This small molecule binds to this protein.
Small molecule (SMILES): Nc1ncnc2c1ncn2[C@@H]1O[C@H](CO[P](=O)(O)O[P](=O)(O)NP(=O)(O)O)[C@@H](O)[C@H]1O

Sequence of chain 1.A:
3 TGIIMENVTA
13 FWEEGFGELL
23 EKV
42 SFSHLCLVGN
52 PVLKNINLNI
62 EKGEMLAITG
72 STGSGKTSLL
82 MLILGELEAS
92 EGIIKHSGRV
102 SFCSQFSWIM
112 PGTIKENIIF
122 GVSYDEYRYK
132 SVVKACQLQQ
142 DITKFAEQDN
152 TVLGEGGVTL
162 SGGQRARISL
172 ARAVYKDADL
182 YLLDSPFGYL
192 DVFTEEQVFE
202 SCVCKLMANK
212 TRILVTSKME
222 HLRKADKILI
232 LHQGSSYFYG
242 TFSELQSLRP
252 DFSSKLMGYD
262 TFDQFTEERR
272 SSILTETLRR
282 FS

Binding-site contacts:
Ligand atom PB contacts residue LYS77 of chain 1.A at 3.8 Å.
Ligand atom PG contacts residue LYS77 of chain 1.A at 3.8 Å.
Ligand atom PG contacts residue MG1 of chain 1.E at 3.5 Å.
Ligand atom O4' contacts residue LEU22 of chain 1.A at 3.7 Å.
Ligand atom O3A contacts residue GLY76 of chain 1.A at 3.2 Å (h-bond).
Ligand atom O2B contacts residue LYS77 of chain 1.A at 3.7 Å.
Ligand atom N3B contacts residue MG1 of chain 1.E at 3.7 Å.
Ligand atom O2' contacts residue TRP14 of chain 1.A at 3.7 Å.
Ligand atom O2B contacts residue THR78 of chain 1.A at 2.8 Å (h-bond).
Ligand atom O1B contacts residue LYS77 of chain 1.A at 2.8 Å (salt-bridge).
Ligand atom O2G contacts residue GLN106 of chain 1.A at 3.1 Å (h-bond).
Ligand atom PB contacts residue GLY74 of chain 1.A at 3.8 Å.
Ligand atom C5' contacts residue SER79 of chain 1.A at 3.8 Å.
Ligand atom C8 contacts residue LEU22 of chain 1.A at 3.7 Å (hydrophobic).
Ligand atom O1G contacts residue LYS77 of chain 1.A at 2.7 Å (salt-bridge).
Ligand atom O3A contacts residue LYS77 of chain 1.A at 3.8 Å.
Ligand atom O3A contacts residue SER75 of chain 1.A at 3.8 Å.
Ligand atom O1B contacts residue GLY76 of chain 1.A at 3.1 Å (h-bond).
Ligand atom N3B contacts residue GLY74 of chain 1.A at 3.1 Å (h-bond).
Ligand atom O1A contacts residue THR78 of chain 1.A at 3.7 Å.
Ligand atom O2G contacts residue MG1 of chain 1.E at 2.2 Å.
Ligand atom O1G contacts residue GLY74 of chain 1.A at 3.2 Å (h-bond).
Ligand atom N3 contacts residue PHE43 of chain 1.A at 3.4 Å.
Ligand atom O1B contacts residue SER75 of chain 1.A at 3.0 Å (h-bond).
Ligand atom PB contacts residue MG1 of chain 1.E at 3.5 Å.
Ligand atom O4' contacts residue TRP14 of chain 1.A at 3.8 Å.
Ligand atom C1' contacts residue TRP14 of chain 1.A at 3.6 Å (hydrophobic).
Ligand atom C2 contacts residue PHE43 of chain 1.A at 3.6 Å (hydrophobic).
Ligand atom O1G contacts residue THR73 of chain 1.A at 3.2 Å.
Ligand atom O3A contacts residue GLY74 of chain 1.A at 3.6 Å.
Ligand atom O2A contacts residue THR78 of chain 1.A at 3.6 Å.
Ligand atom PB contacts residue GLY76 of chain 1.A at 3.8 Å.
Ligand atom C4 contacts residue PHE43 of chain 1.A at 3.6 Å (hydrophobic).
Ligand atom O1B contacts residue GLY74 of chain 1.A at 3.5 Å (h-bond).
Ligand atom O2A contacts residue GLY76 of chain 1.A at 3.4 Å.
Ligand atom O3' contacts residue GLY74 of chain 1.A at 2.7 Å (h-bond).
Ligand atom O2A contacts residue SER79 of chain 1.A at 2.6 Å (h-bond).
Ligand atom O2B contacts residue MG1 of chain 1.E at 2.3 Å.
Ligand atom C3' contacts residue GLY74 of chain 1.A at 3.5 Å.
Ligand atom PG contacts residue GLY74 of chain 1.A at 3.6 Å.